The protein below binds the small molecule below.
Small molecule (SMILES): Oc1ccc(-c2ccc(-c3ccc(O)cc3Cl)s2)c(Cl)c1

Binding-site contacts:
Ligand atom C14 contacts residue MET124 of chain 1.B at 4.0 Å (hydrophobic).
Ligand atom CL2 contacts residue LEU228 of chain 1.B at 4.1 Å.
Ligand atom C13 contacts residue MET46 of chain 1.B at 3.7 Å (hydrophobic).
Ligand atom CL1 contacts residue LEU94 of chain 1.B at 4.0 Å.
Ligand atom CL2 contacts residue MET91 of chain 1.B at 4.0 Å.
Ligand atom C01 contacts residue ARG97 of chain 1.B at 3.9 Å.
Ligand atom CL2 contacts residue ILE127 of chain 1.B at 4.1 Å.
Ligand atom C06 contacts residue LEU90 of chain 1.B at 3.5 Å (hydrophobic).
Ligand atom C05 contacts residue PHE107 of chain 1.B at 4.1 Å (hydrophobic).
Ligand atom O02 contacts residue MET124 of chain 1.B at 3.9 Å.
Ligand atom C02 contacts residue LEU52 of chain 1.B at 3.9 Å (hydrophobic).
Ligand atom C13 contacts residue MET124 of chain 1.B at 4.1 Å (hydrophobic).
Ligand atom C14 contacts residue HIS227 of chain 1.B at 4.1 Å.
Ligand atom C04 contacts residue PHE107 of chain 1.B at 4.0 Å (hydrophobic).
Ligand atom O01 contacts residue LEU90 of chain 1.B at 3.7 Å.
Ligand atom C11 contacts residue LEU228 of chain 1.B at 3.8 Å (hydrophobic).
Ligand atom CL1 contacts residue MET91 of chain 1.B at 3.5 Å.
Ligand atom C09 contacts residue LEU228 of chain 1.B at 4.0 Å (hydrophobic).
Ligand atom O01 contacts residue GLU56 of chain 1.B at 2.6 Å (salt-bridge).
Ligand atom C02 contacts residue GLU56 of chain 1.B at 3.3 Å.
Ligand atom C03 contacts residue PHE107 of chain 1.B at 4.0 Å (hydrophobic).
Ligand atom C15 contacts residue ILE127 of chain 1.B at 3.6 Å (hydrophobic).
Ligand atom C02 contacts residue PHE107 of chain 1.B at 4.1 Å (hydrophobic).
Ligand atom O02 contacts residue HIS227 of chain 1.B at 3.4 Å.
Ligand atom C12 contacts residue LEU228 of chain 1.B at 3.9 Å (hydrophobic).
Ligand atom O02 contacts residue GLU122 of chain 1.B at 2.9 Å (salt-bridge).
Ligand atom C06 contacts residue LEU94 of chain 1.B at 4.0 Å (hydrophobic).
Ligand atom C03 contacts residue ALA53 of chain 1.B at 3.9 Å (hydrophobic).
Ligand atom C01 contacts residue GLU56 of chain 1.B at 3.4 Å.
Ligand atom C01 contacts residue LEU90 of chain 1.B at 4.0 Å (hydrophobic).
Ligand atom O01 contacts residue ARG97 of chain 1.B at 2.8 Å (salt-bridge).
Ligand atom C10 contacts residue ALA53 of chain 1.B at 4.2 Å (hydrophobic).
Ligand atom C09 contacts residue LEU49 of chain 1.B at 4.1 Å (hydrophobic).
Ligand atom C10 contacts residue LEU49 of chain 1.B at 3.7 Å (hydrophobic).
Ligand atom CL2 contacts residue GLY224 of chain 1.B at 3.7 Å.
Ligand atom O02 contacts residue GLY123 of chain 1.B at 4.0 Å.
Ligand atom C03 contacts residue LEU49 of chain 1.B at 3.6 Å (hydrophobic).
Ligand atom C12 contacts residue MET46 of chain 1.B at 4.1 Å (hydrophobic).
Ligand atom C15 contacts residue HIS227 of chain 1.B at 4.1 Å.
Ligand atom C16 contacts residue LEU228 of chain 1.B at 4.0 Å (hydrophobic).

Sequence of chain 1.B:
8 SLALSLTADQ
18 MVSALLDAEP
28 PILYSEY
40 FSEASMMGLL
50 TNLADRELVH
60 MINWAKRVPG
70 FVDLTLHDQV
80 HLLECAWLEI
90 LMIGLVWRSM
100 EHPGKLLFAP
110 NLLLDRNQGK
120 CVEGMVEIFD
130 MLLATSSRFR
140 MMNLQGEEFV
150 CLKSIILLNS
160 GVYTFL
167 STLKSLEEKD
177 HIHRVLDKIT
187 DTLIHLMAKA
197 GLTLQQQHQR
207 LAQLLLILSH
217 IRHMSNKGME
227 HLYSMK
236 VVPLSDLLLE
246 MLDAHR